Sequence of chain 2.C:
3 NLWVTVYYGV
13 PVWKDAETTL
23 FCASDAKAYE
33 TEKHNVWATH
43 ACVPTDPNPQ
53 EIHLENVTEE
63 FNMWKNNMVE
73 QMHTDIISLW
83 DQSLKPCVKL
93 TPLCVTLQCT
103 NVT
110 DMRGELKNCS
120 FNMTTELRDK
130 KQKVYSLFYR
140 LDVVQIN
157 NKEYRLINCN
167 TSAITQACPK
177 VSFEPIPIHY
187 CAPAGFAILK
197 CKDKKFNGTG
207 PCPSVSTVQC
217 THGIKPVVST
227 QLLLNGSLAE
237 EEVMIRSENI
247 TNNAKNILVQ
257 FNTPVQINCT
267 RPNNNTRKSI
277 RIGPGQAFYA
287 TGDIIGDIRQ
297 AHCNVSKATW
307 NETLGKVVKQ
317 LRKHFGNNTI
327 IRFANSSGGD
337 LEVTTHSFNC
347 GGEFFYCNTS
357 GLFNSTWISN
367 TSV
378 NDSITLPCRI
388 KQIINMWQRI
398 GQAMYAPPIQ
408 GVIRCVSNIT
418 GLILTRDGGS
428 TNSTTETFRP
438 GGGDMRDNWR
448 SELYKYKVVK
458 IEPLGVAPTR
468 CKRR

A protein and the small-molecule ligand that binds it are described below.
Small molecule (SMILES): CC(=O)N[C@H]1[C@H](O[C@H]2[C@H](O)[C@@H](NC(C)=O)CO[C@@H]2CO)O[C@H](CO)[C@@H](O[C@@H]2O[C@H](CO)[C@@H](O)[C@H](O)[C@@H]2O)[C@@H]1O

Binding-site contacts:
Ligand atom C8 contacts residue ASN231 of chain 2.C at 3.3 Å.
Ligand atom C8 contacts residue ASN415 of chain 2.C at 4.3 Å.
Ligand atom C8 contacts residue LYS221 of chain 2.C at 4.3 Å.
Ligand atom O6 contacts residue PRO260 of chain 2.C at 4.2 Å.
Ligand atom O5 contacts residue PRO260 of chain 2.C at 3.4 Å.
Ligand atom C5 contacts residue ASN415 of chain 2.C at 3.7 Å.
Ligand atom O5 contacts residue ASN415 of chain 2.C at 2.4 Å (h-bond).
Ligand atom O7 contacts residue ASN415 of chain 2.C at 3.7 Å.
Ligand atom C7 contacts residue ASN415 of chain 2.C at 3.5 Å.
Ligand atom C7 contacts residue ASN231 of chain 2.C at 4.1 Å.
Ligand atom N2 contacts residue ASN415 of chain 2.C at 3.0 Å (h-bond).
Ligand atom C1 contacts residue PRO260 of chain 2.C at 4.1 Å (hydrophobic).
Ligand atom C3 contacts residue ASN415 of chain 2.C at 3.9 Å.
Ligand atom C2 contacts residue ASN415 of chain 2.C at 2.6 Å.
Ligand atom C5 contacts residue PRO260 of chain 2.C at 4.0 Å (hydrophobic).
Ligand atom C4 contacts residue ASN415 of chain 2.C at 4.3 Å.
Ligand atom C6 contacts residue PRO260 of chain 2.C at 3.7 Å (hydrophobic).
Ligand atom C8 contacts residue NAG1 of chain 2.M at 3.4 Å.
Ligand atom C1 contacts residue ASN415 of chain 2.C at 1.4 Å.
Ligand atom O6 contacts residue LEU234 of chain 2.C at 4.5 Å.